Binding-site contacts:
Ligand atom C7 contacts residue PRO215 of chain 1.C at 4.5 Å (hydrophobic).
Ligand atom O5 contacts residue TRP216 of chain 1.C at 4.2 Å.
Ligand atom C7 contacts residue ASN159 of chain 1.A at 3.5 Å.
Ligand atom C1 contacts residue SER213 of chain 1.C at 4.2 Å.
Ligand atom O5 contacts residue ASN159 of chain 1.A at 2.3 Å (h-bond).
Ligand atom C8 contacts residue THR161 of chain 1.A at 4.1 Å.
Ligand atom C5 contacts residue TRP216 of chain 1.C at 4.2 Å (hydrophobic).
Ligand atom C7 contacts residue TRP216 of chain 1.C at 4.2 Å (hydrophobic).
Ligand atom O7 contacts residue TRP216 of chain 1.C at 3.0 Å (h-bond).
Ligand atom N2 contacts residue SER213 of chain 1.C at 3.4 Å (h-bond).
Ligand atom C1 contacts residue ASN159 of chain 1.A at 1.5 Å.
Ligand atom C6 contacts residue TRP216 of chain 1.C at 3.8 Å (hydrophobic).
Ligand atom C5 contacts residue ASN159 of chain 1.A at 3.6 Å.
Ligand atom C8 contacts residue SER213 of chain 1.C at 4.2 Å.
Ligand atom O6 contacts residue TRP216 of chain 1.C at 4.4 Å.
Ligand atom O7 contacts residue ASN159 of chain 1.A at 3.3 Å (h-bond).
Ligand atom C2 contacts residue SER213 of chain 1.C at 4.0 Å.
Ligand atom N2 contacts residue ASN159 of chain 1.A at 3.2 Å (h-bond).
Ligand atom C4 contacts residue ASN159 of chain 1.A at 4.3 Å.
Ligand atom O6 contacts residue TRP216 of chain 1.C at 4.3 Å.
Ligand atom C1 contacts residue TRP216 of chain 1.C at 3.9 Å (hydrophobic).
Ligand atom O6 contacts residue THR161 of chain 1.A at 4.4 Å.
Ligand atom C8 contacts residue VAL236 of chain 1.A at 3.9 Å (hydrophobic).
Ligand atom C3 contacts residue TRP216 of chain 1.C at 4.5 Å (hydrophobic).
Ligand atom C2 contacts residue TRP216 of chain 1.C at 4.4 Å (hydrophobic).
Ligand atom C7 contacts residue SER213 of chain 1.C at 4.2 Å.
Ligand atom C3 contacts residue ASN159 of chain 1.A at 3.9 Å.
Ligand atom C3 contacts residue SER213 of chain 1.C at 4.0 Å.
Ligand atom O7 contacts residue PRO215 of chain 1.C at 3.5 Å.
Ligand atom O5 contacts residue TRP216 of chain 1.C at 4.1 Å.
Ligand atom O7 contacts residue ARG214 of chain 1.C at 4.4 Å.
Ligand atom C5 contacts residue TRP216 of chain 1.C at 4.0 Å (hydrophobic).
Ligand atom C4 contacts residue TRP216 of chain 1.C at 3.8 Å (hydrophobic).
Ligand atom C2 contacts residue ASN159 of chain 1.A at 2.6 Å.
Ligand atom O3 contacts residue TRP216 of chain 1.C at 3.8 Å.
Ligand atom C2 contacts residue TRP216 of chain 1.C at 4.3 Å (hydrophobic).
Ligand atom C6 contacts residue THR161 of chain 1.A at 4.1 Å.

Sequence of chain 1.C:
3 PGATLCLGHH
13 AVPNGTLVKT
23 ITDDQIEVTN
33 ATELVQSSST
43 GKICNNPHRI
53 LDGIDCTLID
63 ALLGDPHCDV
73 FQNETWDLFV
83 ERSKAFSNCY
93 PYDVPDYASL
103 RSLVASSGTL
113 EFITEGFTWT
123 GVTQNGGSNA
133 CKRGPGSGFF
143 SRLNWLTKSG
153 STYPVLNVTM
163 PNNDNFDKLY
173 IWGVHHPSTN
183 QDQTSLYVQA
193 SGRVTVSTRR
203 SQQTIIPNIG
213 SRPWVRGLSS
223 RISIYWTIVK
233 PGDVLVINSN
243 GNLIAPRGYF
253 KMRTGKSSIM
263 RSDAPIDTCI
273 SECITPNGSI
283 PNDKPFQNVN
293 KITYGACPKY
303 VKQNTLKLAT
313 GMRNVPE

A small-molecule ligand and the protein it binds are described below.
Small molecule (SMILES): CC(=O)N[C@H]1[C@H](O[C@H]2[C@H](O)[C@@H](NC(C)=O)CO[C@@H]2CO)O[C@H](CO)[C@@H](O[C@@H]2O[C@H](CO)[C@@H](O)[C@H](O)[C@@H]2O)[C@@H]1O

Sequence of chain 1.A:
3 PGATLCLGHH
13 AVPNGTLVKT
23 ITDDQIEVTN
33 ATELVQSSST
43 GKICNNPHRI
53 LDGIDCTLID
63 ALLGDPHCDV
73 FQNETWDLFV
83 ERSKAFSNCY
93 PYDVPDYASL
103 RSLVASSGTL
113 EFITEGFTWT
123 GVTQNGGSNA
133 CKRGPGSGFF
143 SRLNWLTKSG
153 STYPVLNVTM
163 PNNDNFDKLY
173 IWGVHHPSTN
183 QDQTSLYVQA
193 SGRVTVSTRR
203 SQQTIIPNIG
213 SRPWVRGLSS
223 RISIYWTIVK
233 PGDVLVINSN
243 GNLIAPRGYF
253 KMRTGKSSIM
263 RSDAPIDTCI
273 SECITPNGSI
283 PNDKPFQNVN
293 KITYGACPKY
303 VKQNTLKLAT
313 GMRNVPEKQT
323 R